Binding-site contacts:
Ligand atom O7 contacts residue ASN12 of chain 33.I at 3.7 Å.
Ligand atom C1 contacts residue ASN12 of chain 33.I at 2.1 Å.
Ligand atom C2 contacts residue ASN12 of chain 33.I at 3.2 Å.
Ligand atom C7 contacts residue ASN12 of chain 33.I at 3.9 Å.
Ligand atom O5 contacts residue ASN12 of chain 33.I at 2.6 Å (h-bond).
Ligand atom C5 contacts residue ASN12 of chain 33.I at 4.0 Å.
Ligand atom N2 contacts residue ASN12 of chain 33.I at 3.8 Å.

Sequence of chain 33.I:
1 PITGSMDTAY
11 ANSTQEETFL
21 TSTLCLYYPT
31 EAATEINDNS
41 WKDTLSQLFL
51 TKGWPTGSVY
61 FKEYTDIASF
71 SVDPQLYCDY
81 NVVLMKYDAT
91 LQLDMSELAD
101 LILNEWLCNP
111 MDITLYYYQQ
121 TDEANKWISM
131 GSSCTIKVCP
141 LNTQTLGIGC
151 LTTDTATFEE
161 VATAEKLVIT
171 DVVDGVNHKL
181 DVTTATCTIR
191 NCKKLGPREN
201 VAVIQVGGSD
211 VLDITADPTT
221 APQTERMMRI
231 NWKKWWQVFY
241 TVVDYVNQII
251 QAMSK

This small molecule binds to this protein.
Small molecule (SMILES): CC(=O)N[C@H]1[C@H](O[C@H]2[C@H](O)[C@@H](NC(C)=O)CO[C@@H]2CO)O[C@H](CO)[C@@H](O)[C@@H]1O